Sequence of chain 1.B:
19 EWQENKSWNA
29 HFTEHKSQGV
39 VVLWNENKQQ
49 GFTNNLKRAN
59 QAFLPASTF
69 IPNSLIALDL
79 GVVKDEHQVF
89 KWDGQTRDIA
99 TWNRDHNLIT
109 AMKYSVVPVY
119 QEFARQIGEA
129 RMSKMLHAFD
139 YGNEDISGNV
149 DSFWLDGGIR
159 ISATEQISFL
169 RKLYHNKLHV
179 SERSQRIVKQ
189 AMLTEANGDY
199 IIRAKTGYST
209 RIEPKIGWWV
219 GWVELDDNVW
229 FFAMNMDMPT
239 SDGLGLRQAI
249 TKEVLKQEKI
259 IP

Binding-site contacts:
Ligand atom C3 contacts residue ARG169 of chain 1.B at 4.0 Å.
Ligand atom C2 contacts residue LYS170 of chain 1.B at 4.5 Å.
Ligand atom C4 contacts residue ARG169 of chain 1.B at 3.6 Å.
Ligand atom C1 contacts residue LYS170 of chain 1.B at 4.1 Å.
Ligand atom C2 contacts residue ARG169 of chain 1.B at 3.5 Å.
Ligand atom C3 contacts residue LYS175 of chain 1.B at 3.5 Å.
Ligand atom C4 contacts residue LYS175 of chain 1.B at 3.7 Å.
Ligand atom OH contacts residue HIS173 of chain 1.B at 3.5 Å.
Ligand atom C4 contacts residue HIS173 of chain 1.B at 3.9 Å.
Ligand atom OH contacts residue LYS175 of chain 1.B at 2.7 Å (salt-bridge).

This protein binds this small molecule.
Small molecule (SMILES): CCCCO